Sequence of chain 1.A:
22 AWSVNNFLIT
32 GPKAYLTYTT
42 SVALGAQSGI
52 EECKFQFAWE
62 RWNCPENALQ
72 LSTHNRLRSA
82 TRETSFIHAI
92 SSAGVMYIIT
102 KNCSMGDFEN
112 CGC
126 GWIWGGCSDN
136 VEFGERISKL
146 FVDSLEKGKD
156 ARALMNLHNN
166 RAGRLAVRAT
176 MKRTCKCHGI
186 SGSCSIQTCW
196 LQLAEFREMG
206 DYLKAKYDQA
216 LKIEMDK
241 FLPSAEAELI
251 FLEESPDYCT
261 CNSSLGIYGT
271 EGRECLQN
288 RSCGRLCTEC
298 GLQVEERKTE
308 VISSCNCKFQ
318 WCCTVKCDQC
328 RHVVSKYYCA

Binding-site contacts:
Ligand atom O5 contacts residue LEU265 of chain 1.A at 3.5 Å.
Ligand atom C1 contacts residue SER264 of chain 1.A at 4.3 Å.
Ligand atom C3 contacts residue ASN262 of chain 1.A at 3.8 Å.
Ligand atom C6 contacts residue LEU265 of chain 1.A at 4.1 Å (hydrophobic).
Ligand atom C5 contacts residue ASN262 of chain 1.A at 3.7 Å.
Ligand atom C1 contacts residue ASN262 of chain 1.A at 1.4 Å.
Ligand atom O6 contacts residue LEU265 of chain 1.A at 4.3 Å.
Ligand atom O5 contacts residue ASN262 of chain 1.A at 2.4 Å (h-bond).
Ligand atom C1 contacts residue LEU265 of chain 1.A at 4.0 Å (hydrophobic).
Ligand atom N2 contacts residue ASN262 of chain 1.A at 2.9 Å (h-bond).
Ligand atom C2 contacts residue ASN262 of chain 1.A at 2.5 Å.
Ligand atom C8 contacts residue ASN262 of chain 1.A at 4.2 Å.
Ligand atom O7 contacts residue SER264 of chain 1.A at 4.2 Å.
Ligand atom O7 contacts residue ASN262 of chain 1.A at 3.2 Å (h-bond).
Ligand atom C4 contacts residue ASN262 of chain 1.A at 4.2 Å.
Ligand atom C7 contacts residue ASN262 of chain 1.A at 3.4 Å.
Ligand atom C5 contacts residue LEU265 of chain 1.A at 4.1 Å (hydrophobic).

A small-molecule ligand and the protein it binds are described below.
Small molecule (SMILES): CC(=O)N[C@H]1[C@H](O[C@H]2[C@H](O)[C@@H](NC(C)=O)CO[C@@H]2CO)O[C@H](CO)[C@@H](O)[C@@H]1O